Sequence of chain 1.G:
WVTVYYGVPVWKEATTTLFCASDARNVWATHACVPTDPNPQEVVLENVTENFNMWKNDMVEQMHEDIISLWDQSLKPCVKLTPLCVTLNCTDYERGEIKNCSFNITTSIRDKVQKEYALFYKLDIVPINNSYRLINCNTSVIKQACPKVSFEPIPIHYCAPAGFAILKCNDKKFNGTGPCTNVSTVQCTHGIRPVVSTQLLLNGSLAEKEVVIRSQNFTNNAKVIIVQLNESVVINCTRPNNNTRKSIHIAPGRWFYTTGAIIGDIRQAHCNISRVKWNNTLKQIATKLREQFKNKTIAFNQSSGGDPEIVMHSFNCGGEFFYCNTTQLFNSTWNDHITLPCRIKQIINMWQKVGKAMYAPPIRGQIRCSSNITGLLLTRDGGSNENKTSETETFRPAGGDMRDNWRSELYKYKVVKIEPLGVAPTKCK

The protein below binds the small molecule below.
Small molecule (SMILES): CC(=O)N[C@H]1[C@H](O[C@H]2[C@H](O)[C@@H](NC(C)=O)CO[C@@H]2CO)O[C@H](CO)[C@@H](O[C@@H]2O[C@H](CO)[C@@H](O)[C@H](O)[C@@H]2O)[C@@H]1O

Sequence of chain 1.E:
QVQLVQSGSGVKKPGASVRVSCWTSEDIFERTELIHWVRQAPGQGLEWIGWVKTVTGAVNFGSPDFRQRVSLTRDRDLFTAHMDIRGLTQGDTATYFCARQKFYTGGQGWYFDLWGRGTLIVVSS

Binding-site contacts:
Ligand atom O6 contacts residue GLN68 of chain 1.E at 2.9 Å (h-bond).
Ligand atom N2 contacts residue ASN339 of chain 1.G at 2.8 Å (h-bond).
Ligand atom C6 contacts residue GLN68 of chain 1.E at 3.4 Å.
Ligand atom C1 contacts residue GLN340 of chain 1.G at 3.6 Å.
Ligand atom C8 contacts residue ALA337 of chain 1.G at 3.9 Å (hydrophobic).
Ligand atom N2 contacts residue PHE338 of chain 1.G at 4.4 Å.
Ligand atom C5 contacts residue ASN339 of chain 1.G at 3.7 Å.
Ligand atom C7 contacts residue ASN339 of chain 1.G at 3.7 Å.
Ligand atom C7 contacts residue ALA337 of chain 1.G at 4.3 Å (hydrophobic).
Ligand atom C4 contacts residue ASN339 of chain 1.G at 4.2 Å.
Ligand atom N2 contacts residue GLN340 of chain 1.G at 4.4 Å.
Ligand atom O7 contacts residue ASN339 of chain 1.G at 4.0 Å.
Ligand atom O7 contacts residue ALA337 of chain 1.G at 4.1 Å.
Ligand atom C7 contacts residue PHE338 of chain 1.G at 4.3 Å (hydrophobic).
Ligand atom C8 contacts residue SER370 of chain 1.G at 3.7 Å.
Ligand atom C2 contacts residue ASN339 of chain 1.G at 2.5 Å.
Ligand atom O5 contacts residue ASN339 of chain 1.G at 2.4 Å (h-bond).
Ligand atom C3 contacts residue ASN339 of chain 1.G at 3.7 Å.
Ligand atom C8 contacts residue ASN369 of chain 1.G at 4.4 Å.
Ligand atom C1 contacts residue ASN339 of chain 1.G at 1.5 Å.
Ligand atom C8 contacts residue PHE338 of chain 1.G at 3.6 Å (hydrophobic).